Sequence of chain 1.A:
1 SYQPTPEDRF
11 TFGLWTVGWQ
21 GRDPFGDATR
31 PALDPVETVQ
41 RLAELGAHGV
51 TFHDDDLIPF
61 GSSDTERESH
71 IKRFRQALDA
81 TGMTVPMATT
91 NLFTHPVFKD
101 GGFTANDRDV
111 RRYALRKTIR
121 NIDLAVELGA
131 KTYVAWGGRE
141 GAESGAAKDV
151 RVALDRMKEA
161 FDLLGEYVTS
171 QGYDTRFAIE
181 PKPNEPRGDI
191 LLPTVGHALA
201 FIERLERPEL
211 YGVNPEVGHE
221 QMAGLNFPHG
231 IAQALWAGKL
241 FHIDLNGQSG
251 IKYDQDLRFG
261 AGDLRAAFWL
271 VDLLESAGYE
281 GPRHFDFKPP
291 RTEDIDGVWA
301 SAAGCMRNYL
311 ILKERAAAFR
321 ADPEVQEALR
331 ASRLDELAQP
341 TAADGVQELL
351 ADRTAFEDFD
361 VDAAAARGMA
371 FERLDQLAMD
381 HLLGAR

Sequence of chain 1.B:
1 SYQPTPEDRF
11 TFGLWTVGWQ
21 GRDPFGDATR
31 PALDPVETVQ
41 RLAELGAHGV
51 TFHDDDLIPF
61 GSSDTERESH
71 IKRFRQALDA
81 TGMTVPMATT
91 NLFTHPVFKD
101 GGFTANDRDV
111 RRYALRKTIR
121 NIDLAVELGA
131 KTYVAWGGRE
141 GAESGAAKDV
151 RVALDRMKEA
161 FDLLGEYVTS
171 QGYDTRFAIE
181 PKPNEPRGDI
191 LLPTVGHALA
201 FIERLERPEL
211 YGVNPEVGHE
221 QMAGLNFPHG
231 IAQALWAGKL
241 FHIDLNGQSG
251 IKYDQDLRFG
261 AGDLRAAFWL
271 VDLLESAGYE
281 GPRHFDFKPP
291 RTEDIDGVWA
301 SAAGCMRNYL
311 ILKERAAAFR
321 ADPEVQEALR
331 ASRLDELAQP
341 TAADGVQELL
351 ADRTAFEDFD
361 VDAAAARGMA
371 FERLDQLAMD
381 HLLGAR

This protein binds this small molecule.
Small molecule (SMILES): CO[C@H](C(=O)CO)[C@H](O)[C@H](O)CO

Binding-site contacts:
Ligand atom C6 contacts residue HIS53 of chain 1.A at 3.1 Å.
Ligand atom O2 contacts residue GLU216 of chain 1.A at 3.5 Å (salt-bridge).
Ligand atom O2 contacts residue GLU180 of chain 1.A at 2.9 Å (salt-bridge).
Ligand atom C6 contacts residue THR89 of chain 1.A at 3.3 Å.
Ligand atom C2 contacts residue ASP286 of chain 1.A at 3.9 Å.
Ligand atom C4 contacts residue ASP286 of chain 1.A at 3.8 Å.
Ligand atom C7 contacts residue PHE25 of chain 1.B at 3.8 Å (hydrophobic).
Ligand atom C1 contacts residue LYS182 of chain 1.A at 3.9 Å.
Ligand atom C3 contacts residue TRP136 of chain 1.A at 3.7 Å (hydrophobic).
Ligand atom O2 contacts residue ASP286 of chain 1.A at 3.4 Å (salt-bridge).
Ligand atom O4 contacts residue ASP286 of chain 1.A at 2.6 Å (salt-bridge).
Ligand atom O6 contacts residue THR89 of chain 1.A at 4.0 Å.
Ligand atom C2 contacts residue MG1 of chain 1.D at 3.5 Å.
Ligand atom O3 contacts residue TRP15 of chain 1.A at 3.4 Å (h-bond).
Ligand atom O1 contacts residue MG1 of chain 1.E at 3.2 Å.
Ligand atom C5 contacts residue HIS53 of chain 1.A at 2.9 Å.
Ligand atom C7 contacts residue TRP15 of chain 1.A at 3.6 Å (hydrophobic).
Ligand atom C1 contacts residue TRP136 of chain 1.A at 3.2 Å (hydrophobic).
Ligand atom C3 contacts residue ASP286 of chain 1.A at 3.9 Å.
Ligand atom O5 contacts residue TRP136 of chain 1.A at 3.2 Å.
Ligand atom O4 contacts residue GLU180 of chain 1.A at 3.4 Å (salt-bridge).
Ligand atom C4 contacts residue GLU180 of chain 1.A at 3.9 Å.
Ligand atom O4 contacts residue MG1 of chain 1.D at 2.7 Å.
Ligand atom O6 contacts residue VAL134 of chain 1.A at 3.4 Å.
Ligand atom C1 contacts residue PHE25 of chain 1.B at 3.6 Å (hydrophobic).
Ligand atom O4 contacts residue TRP15 of chain 1.A at 3.6 Å.
Ligand atom O5 contacts residue HIS53 of chain 1.A at 2.9 Å (h-bond).
Ligand atom O6 contacts residue GLU180 of chain 1.A at 3.0 Å (salt-bridge).
Ligand atom O2 contacts residue HIS219 of chain 1.A at 3.5 Å.
Ligand atom O2 contacts residue MG1 of chain 1.D at 2.5 Å.
Ligand atom O5 contacts residue PHE93 of chain 1.A at 3.5 Å.
Ligand atom O1 contacts residue ASP254 of chain 1.A at 3.2 Å (salt-bridge).
Ligand atom O1 contacts residue TRP136 of chain 1.A at 3.8 Å.
Ligand atom C2 contacts residue TRP136 of chain 1.A at 3.8 Å (hydrophobic).
Ligand atom C4 contacts residue MG1 of chain 1.D at 3.6 Å.
Ligand atom O1 contacts residue PHE25 of chain 1.B at 3.6 Å.
Ligand atom O1 contacts residue LYS182 of chain 1.A at 2.9 Å (salt-bridge).
Ligand atom O1 contacts residue HIS219 of chain 1.A at 3.2 Å (h-bond).
Ligand atom C2 contacts residue GLU180 of chain 1.A at 3.7 Å.
Ligand atom O3 contacts residue ASP286 of chain 1.A at 3.5 Å (salt-bridge).